A small-molecule ligand and the protein it binds are described below.
Small molecule (SMILES): CC(=O)N[C@@H]1[C@@H](O)[C@H](O)[C@@H](CO)O[C@H]1O

Binding-site contacts:
Ligand atom C4 contacts residue ASN308 of chain 1.A at 4.3 Å.
Ligand atom C7 contacts residue ASN308 of chain 1.A at 3.2 Å.
Ligand atom C3 contacts residue ASN308 of chain 1.A at 3.8 Å.
Ligand atom C2 contacts residue ASN308 of chain 1.A at 2.5 Å.
Ligand atom O5 contacts residue ASN308 of chain 1.A at 2.4 Å (h-bond).
Ligand atom C5 contacts residue ASN308 of chain 1.A at 3.7 Å.
Ligand atom C1 contacts residue ASN308 of chain 1.A at 1.4 Å.
Ligand atom N2 contacts residue ASN308 of chain 1.A at 2.9 Å (h-bond).
Ligand atom O7 contacts residue ASN308 of chain 1.A at 3.2 Å (h-bond).
Ligand atom C8 contacts residue LYS304 of chain 1.A at 4.0 Å.
Ligand atom C8 contacts residue ASN308 of chain 1.A at 4.3 Å.

Sequence of chain 1.A:
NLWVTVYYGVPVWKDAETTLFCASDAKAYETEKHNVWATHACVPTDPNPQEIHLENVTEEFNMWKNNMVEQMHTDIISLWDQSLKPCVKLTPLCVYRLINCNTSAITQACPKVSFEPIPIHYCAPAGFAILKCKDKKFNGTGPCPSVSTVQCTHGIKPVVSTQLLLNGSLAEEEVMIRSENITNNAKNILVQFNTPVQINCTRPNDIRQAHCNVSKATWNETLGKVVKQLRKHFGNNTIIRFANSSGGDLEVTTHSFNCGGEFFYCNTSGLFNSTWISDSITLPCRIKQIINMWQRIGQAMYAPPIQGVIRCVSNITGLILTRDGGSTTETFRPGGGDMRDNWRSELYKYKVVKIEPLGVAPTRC